Binding-site contacts:
Ligand atom C8 contacts residue GLY830 of chain 1.A at 4.3 Å.
Ligand atom C3 contacts residue ASN851 of chain 1.A at 3.9 Å.
Ligand atom C4 contacts residue ASN851 of chain 1.A at 4.2 Å.
Ligand atom C8 contacts residue PRO831 of chain 1.A at 3.4 Å (hydrophobic).
Ligand atom O7 contacts residue PRO831 of chain 1.A at 3.7 Å.
Ligand atom C2 contacts residue ASN851 of chain 1.A at 2.5 Å.
Ligand atom C7 contacts residue PRO831 of chain 1.A at 3.4 Å (hydrophobic).
Ligand atom N2 contacts residue PRO831 of chain 1.A at 3.7 Å.
Ligand atom C1 contacts residue ASN851 of chain 1.A at 1.4 Å.
Ligand atom O5 contacts residue ASN851 of chain 1.A at 2.3 Å (h-bond).
Ligand atom C5 contacts residue ASN851 of chain 1.A at 3.6 Å.
Ligand atom O7 contacts residue PHE833 of chain 1.A at 3.5 Å.
Ligand atom C7 contacts residue ASN851 of chain 1.A at 4.3 Å.
Ligand atom N2 contacts residue ASN851 of chain 1.A at 3.0 Å (h-bond).

The small molecule below binds the protein below.
Small molecule (SMILES): CC(=O)N[C@H]1[C@H](O[C@H]2[C@H](O)[C@@H](NC(C)=O)CO[C@@H]2CO)O[C@H](CO)[C@@H](O)[C@@H]1O

Sequence of chain 1.A:
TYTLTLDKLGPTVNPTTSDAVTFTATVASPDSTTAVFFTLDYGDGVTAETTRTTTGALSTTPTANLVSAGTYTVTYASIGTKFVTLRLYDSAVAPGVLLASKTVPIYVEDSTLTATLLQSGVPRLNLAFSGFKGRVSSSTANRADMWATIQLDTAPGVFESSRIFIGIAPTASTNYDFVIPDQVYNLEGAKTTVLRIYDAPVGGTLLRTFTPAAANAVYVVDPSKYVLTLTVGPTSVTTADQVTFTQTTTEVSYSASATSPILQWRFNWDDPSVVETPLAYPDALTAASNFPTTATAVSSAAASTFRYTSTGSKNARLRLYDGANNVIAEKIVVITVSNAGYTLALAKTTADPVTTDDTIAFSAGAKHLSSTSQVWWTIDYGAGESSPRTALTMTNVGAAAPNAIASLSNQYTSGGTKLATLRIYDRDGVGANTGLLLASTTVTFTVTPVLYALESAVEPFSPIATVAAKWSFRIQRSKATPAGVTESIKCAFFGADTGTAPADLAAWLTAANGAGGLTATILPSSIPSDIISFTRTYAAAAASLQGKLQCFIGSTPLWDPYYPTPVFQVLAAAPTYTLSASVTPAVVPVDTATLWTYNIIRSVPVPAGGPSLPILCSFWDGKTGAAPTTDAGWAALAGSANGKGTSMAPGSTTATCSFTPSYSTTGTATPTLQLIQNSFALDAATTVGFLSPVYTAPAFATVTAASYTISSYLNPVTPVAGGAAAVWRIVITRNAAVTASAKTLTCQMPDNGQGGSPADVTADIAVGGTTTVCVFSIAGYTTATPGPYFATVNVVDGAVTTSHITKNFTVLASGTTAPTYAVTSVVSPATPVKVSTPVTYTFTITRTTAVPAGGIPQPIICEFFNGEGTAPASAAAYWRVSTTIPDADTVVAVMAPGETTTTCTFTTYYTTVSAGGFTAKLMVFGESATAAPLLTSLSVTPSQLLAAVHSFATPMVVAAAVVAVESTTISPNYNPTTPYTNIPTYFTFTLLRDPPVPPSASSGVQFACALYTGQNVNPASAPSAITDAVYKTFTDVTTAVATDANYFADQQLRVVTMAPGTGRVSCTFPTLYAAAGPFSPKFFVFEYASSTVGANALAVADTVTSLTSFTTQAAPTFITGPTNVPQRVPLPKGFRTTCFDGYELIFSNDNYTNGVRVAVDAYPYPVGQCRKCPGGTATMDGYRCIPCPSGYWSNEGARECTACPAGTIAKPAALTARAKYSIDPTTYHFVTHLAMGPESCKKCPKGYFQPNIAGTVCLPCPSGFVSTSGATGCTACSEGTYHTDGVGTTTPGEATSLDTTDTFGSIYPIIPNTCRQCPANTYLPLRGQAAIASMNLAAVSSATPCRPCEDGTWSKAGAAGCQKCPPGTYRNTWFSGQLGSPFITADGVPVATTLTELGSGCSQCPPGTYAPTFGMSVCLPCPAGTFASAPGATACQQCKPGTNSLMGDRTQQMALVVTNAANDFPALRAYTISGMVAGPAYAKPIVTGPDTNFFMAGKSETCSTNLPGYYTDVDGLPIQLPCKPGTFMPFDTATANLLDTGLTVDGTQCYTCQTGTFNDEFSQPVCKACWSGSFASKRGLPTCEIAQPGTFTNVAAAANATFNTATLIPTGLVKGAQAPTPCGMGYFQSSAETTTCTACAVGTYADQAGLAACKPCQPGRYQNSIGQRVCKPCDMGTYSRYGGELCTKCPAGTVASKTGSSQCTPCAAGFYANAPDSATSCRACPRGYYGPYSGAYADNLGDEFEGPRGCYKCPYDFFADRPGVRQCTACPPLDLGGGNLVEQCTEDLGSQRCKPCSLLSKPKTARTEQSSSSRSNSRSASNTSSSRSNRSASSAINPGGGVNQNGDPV